Binding-site contacts:
Ligand atom C3 contacts residue ASN318 of chain 3.A at 3.8 Å.
Ligand atom C1 contacts residue SER286 of chain 3.A at 3.4 Å.
Ligand atom O10 contacts residue TRP321 of chain 3.A at 3.9 Å.
Ligand atom C9 contacts residue SER289 of chain 3.A at 3.7 Å.
Ligand atom C5 contacts residue ASN318 of chain 3.A at 3.7 Å.
Ligand atom C11 contacts residue ASP320 of chain 3.A at 3.6 Å.
Ligand atom C1 contacts residue ASN318 of chain 3.A at 4.0 Å.
Ligand atom C4 contacts residue SER291 of chain 3.A at 3.9 Å.
Ligand atom O1B contacts residue SER286 of chain 3.A at 3.5 Å (h-bond).
Ligand atom C11 contacts residue SER291 of chain 3.A at 3.4 Å.
Ligand atom O1A contacts residue SER286 of chain 3.A at 2.6 Å (h-bond).
Ligand atom O9 contacts residue SER289 of chain 3.A at 4.2 Å.
Ligand atom C5 contacts residue SER291 of chain 3.A at 3.8 Å.
Ligand atom O8 contacts residue SER289 of chain 3.A at 2.8 Å (h-bond).
Ligand atom C9 contacts residue LYS352 of chain 3.A at 3.5 Å.
Ligand atom C6 contacts residue SER291 of chain 3.A at 4.1 Å.
Ligand atom C8 contacts residue SER289 of chain 3.A at 3.6 Å.
Ligand atom O4 contacts residue ASN318 of chain 3.A at 2.6 Å (h-bond).
Ligand atom C11 contacts residue ASN318 of chain 3.A at 3.7 Å.
Ligand atom O9 contacts residue LYS352 of chain 3.A at 2.9 Å (salt-bridge).
Ligand atom C6 contacts residue SER289 of chain 3.A at 4.4 Å.
Ligand atom C11 contacts residue THR319 of chain 3.A at 3.5 Å.
Ligand atom C11 contacts residue TRP321 of chain 3.A at 3.7 Å (hydrophobic).
Ligand atom C10 contacts residue SER291 of chain 3.A at 3.5 Å.
Ligand atom O4 contacts residue THR319 of chain 3.A at 4.1 Å.
Ligand atom C9 contacts residue TRP321 of chain 3.A at 4.0 Å (hydrophobic).
Ligand atom C10 contacts residue TRP321 of chain 3.A at 3.9 Å (hydrophobic).
Ligand atom O1A contacts residue ALA288 of chain 3.A at 3.8 Å.
Ligand atom O7 contacts residue TRP321 of chain 3.A at 4.0 Å.
Ligand atom O8 contacts residue SER286 of chain 3.A at 4.1 Å.
Ligand atom N5 contacts residue ASN318 of chain 3.A at 3.0 Å (h-bond).
Ligand atom C7 contacts residue TRP321 of chain 3.A at 3.8 Å (hydrophobic).
Ligand atom N5 contacts residue TRP321 of chain 3.A at 4.4 Å.
Ligand atom C10 contacts residue ASN318 of chain 3.A at 3.6 Å.
Ligand atom C4 contacts residue ASN318 of chain 3.A at 3.1 Å.
Ligand atom O1B contacts residue ASN318 of chain 3.A at 3.0 Å (h-bond).
Ligand atom C10 contacts residue THR319 of chain 3.A at 4.3 Å.
Ligand atom C7 contacts residue SER289 of chain 3.A at 4.0 Å.
Ligand atom N5 contacts residue SER291 of chain 3.A at 2.8 Å (h-bond).
Ligand atom O8 contacts residue ALA288 of chain 3.A at 4.1 Å.

The small molecule below binds the protein below.
Small molecule (SMILES): CC(=O)N[C@H]1[C@H]([C@H](O)[C@H](O)CO)O[C@@](O)(C(=O)O)C[C@@H]1O

Sequence of chain 3.A:
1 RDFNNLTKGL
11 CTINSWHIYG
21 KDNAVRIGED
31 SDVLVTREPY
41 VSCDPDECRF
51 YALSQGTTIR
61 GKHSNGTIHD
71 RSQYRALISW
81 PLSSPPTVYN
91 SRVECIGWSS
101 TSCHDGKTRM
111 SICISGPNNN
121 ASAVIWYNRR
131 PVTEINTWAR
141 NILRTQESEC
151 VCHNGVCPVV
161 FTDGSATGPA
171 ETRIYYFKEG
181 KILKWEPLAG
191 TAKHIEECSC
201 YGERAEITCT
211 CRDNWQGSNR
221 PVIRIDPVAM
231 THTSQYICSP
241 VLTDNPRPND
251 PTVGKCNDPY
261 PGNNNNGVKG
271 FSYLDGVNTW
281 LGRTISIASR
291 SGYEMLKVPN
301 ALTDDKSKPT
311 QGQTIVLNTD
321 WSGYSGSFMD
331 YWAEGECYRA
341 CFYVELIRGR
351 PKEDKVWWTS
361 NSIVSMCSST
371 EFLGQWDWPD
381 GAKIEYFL